Sequence of chain 1.A:
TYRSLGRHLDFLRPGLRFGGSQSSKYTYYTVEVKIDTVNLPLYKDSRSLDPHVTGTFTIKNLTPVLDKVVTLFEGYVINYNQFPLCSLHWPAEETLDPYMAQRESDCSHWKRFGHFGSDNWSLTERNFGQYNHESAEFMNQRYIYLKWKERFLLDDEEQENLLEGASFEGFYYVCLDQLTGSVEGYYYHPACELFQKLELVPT

Binding-site contacts:
Ligand atom CB contacts residue TYR36 of chain 1.A at 3.6 Å (hydrophobic).
Ligand atom N contacts residue TYR186 of chain 1.A at 2.9 Å (h-bond).
Ligand atom CG contacts residue GLN29 of chain 1.A at 3.6 Å.
Ligand atom ND2 contacts residue TYR35 of chain 1.A at 2.8 Å (h-bond).
Ligand atom C contacts residue THR34 of chain 1.A at 3.5 Å.
Ligand atom CD1 contacts residue GLN29 of chain 1.A at 3.5 Å.
Ligand atom CG contacts residue PHE182 of chain 1.A at 3.5 Å (hydrophobic).
Ligand atom N contacts residue TYR33 of chain 1.A at 3.1 Å (h-bond).
Ligand atom CG contacts residue TYR35 of chain 1.A at 3.6 Å (hydrophobic).
Ligand atom CB contacts residue GLN210 of chain 1.A at 3.6 Å.
Ligand atom CD1 contacts residue GLU157 of chain 1.A at 3.4 Å.
Ligand atom CA contacts residue THR34 of chain 1.A at 3.5 Å.
Ligand atom CB contacts residue SER181 of chain 1.A at 3.5 Å.
Ligand atom C contacts residue TYR33 of chain 1.A at 3.1 Å (hydrophobic).
Ligand atom CG contacts residue TYR33 of chain 1.A at 3.5 Å (hydrophobic).
Ligand atom N contacts residue TYR33 of chain 1.A at 2.7 Å (h-bond).
Ligand atom N contacts residue TYR201 of chain 1.A at 3.5 Å.
Ligand atom CZ3 contacts residue LEU208 of chain 1.A at 3.3 Å (hydrophobic).
Ligand atom CB contacts residue SER181 of chain 1.A at 3.2 Å.
Ligand atom CB contacts residue PHE182 of chain 1.A at 3.5 Å (hydrophobic).
Ligand atom OD1 contacts residue TYR33 of chain 1.A at 3.6 Å.
Ligand atom CB contacts residue TYR36 of chain 1.A at 3.3 Å (hydrophobic).
Ligand atom CH2 contacts residue LEU208 of chain 1.A at 3.6 Å (hydrophobic).
Ligand atom O contacts residue TYR33 of chain 1.A at 3.6 Å.
Ligand atom OD1 contacts residue TYR35 of chain 1.A at 2.9 Å (h-bond).
Ligand atom O contacts residue TYR36 of chain 1.A at 3.5 Å.
Ligand atom O contacts residue THR34 of chain 1.A at 2.8 Å (h-bond).
Ligand atom N contacts residue GLU157 of chain 1.A at 2.5 Å (salt-bridge).
Ligand atom CA contacts residue TYR33 of chain 1.A at 3.2 Å (hydrophobic).
Ligand atom CG contacts residue TYR36 of chain 1.A at 3.6 Å (hydrophobic).
Ligand atom O contacts residue SER181 of chain 1.A at 3.6 Å.
Ligand atom CA contacts residue TYR33 of chain 1.A at 3.4 Å (hydrophobic).
Ligand atom N contacts residue GLN210 of chain 1.A at 3.1 Å (h-bond).
Ligand atom O contacts residue GLN29 of chain 1.A at 3.0 Å (h-bond).
Ligand atom CA contacts residue GLU157 of chain 1.A at 3.4 Å.
Ligand atom O contacts residue GLN210 of chain 1.A at 3.2 Å (h-bond).
Ligand atom OD1 contacts residue THR34 of chain 1.A at 3.3 Å.
Ligand atom CB contacts residue TYR33 of chain 1.A at 3.2 Å (hydrophobic).
Ligand atom N contacts residue SER181 of chain 1.A at 2.9 Å (h-bond).
Ligand atom ND2 contacts residue TYR36 of chain 1.A at 3.6 Å.

This small molecule binds to this protein.
Small molecule (SMILES): CC(C)C[C@H](NC(=O)[C@H](CC(N)=O)NC(=O)[C@H](C)NC(=O)[C@@H]1CCCN1C(=O)[C@H](CC(C)C)NC(=O)[C@H](CC1=c2ccccc2=NC1)NC(=O)[C@@H](N)Cc1ccccc1)C(=O)N[C@H](C=O)CC1=c2ccccc2=NC1